Sequence of chain 2.B:
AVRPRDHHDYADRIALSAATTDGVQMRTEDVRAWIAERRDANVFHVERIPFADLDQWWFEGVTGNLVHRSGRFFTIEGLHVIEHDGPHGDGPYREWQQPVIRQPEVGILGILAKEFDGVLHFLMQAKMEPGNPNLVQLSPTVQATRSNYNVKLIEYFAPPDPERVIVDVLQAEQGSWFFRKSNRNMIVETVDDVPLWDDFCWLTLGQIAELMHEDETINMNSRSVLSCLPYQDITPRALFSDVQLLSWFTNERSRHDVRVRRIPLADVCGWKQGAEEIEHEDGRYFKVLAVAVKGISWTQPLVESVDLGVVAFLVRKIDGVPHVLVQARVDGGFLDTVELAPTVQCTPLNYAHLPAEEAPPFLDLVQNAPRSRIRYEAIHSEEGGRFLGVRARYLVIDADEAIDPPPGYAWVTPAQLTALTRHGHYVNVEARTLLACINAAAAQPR

Binding-site contacts:
Ligand atom O2 contacts residue ARG351 of chain 2.B at 3.6 Å.
Ligand atom O3P contacts residue TYR373 of chain 2.B at 3.7 Å.
Ligand atom O1P contacts residue SER193 of chain 2.B at 3.6 Å.
Ligand atom C41 contacts residue TRP106 of chain 2.B at 3.4 Å (hydrophobic).
Ligand atom O3' contacts residue ARG104 of chain 2.B at 2.9 Å (salt-bridge).
Ligand atom C21 contacts residue TYR302 of chain 2.B at 3.5 Å (hydrophobic).
Ligand atom C21 contacts residue TRP106 of chain 2.B at 3.4 Å (hydrophobic).
Ligand atom O1 contacts residue ARG351 of chain 2.B at 3.1 Å (salt-bridge).
Ligand atom N31 contacts residue TRP106 of chain 2.B at 3.4 Å.
Ligand atom O3P contacts residue ASN372 of chain 2.B at 2.9 Å (h-bond).
Ligand atom C5' contacts residue TYR373 of chain 2.B at 3.4 Å (hydrophobic).
Ligand atom C6 contacts residue CYS368 of chain 2.B at 3.5 Å (hydrophobic).
Ligand atom O1 contacts residue CYS368 of chain 2.B at 3.5 Å.
Ligand atom O3P contacts residue CYS368 of chain 2.B at 3.5 Å.
Ligand atom C3 contacts residue TRP194 of chain 2.B at 3.5 Å (hydrophobic).
Ligand atom O41 contacts residue TRP288 of chain 2.B at 3.0 Å (h-bond).
Ligand atom O4P contacts residue TYR373 of chain 2.B at 2.6 Å (h-bond).
Ligand atom O21 contacts residue TRP106 of chain 2.B at 3.4 Å.
Ligand atom O4 contacts residue TRP194 of chain 2.B at 3.6 Å.
Ligand atom O3P contacts residue THR369 of chain 2.B at 2.8 Å (h-bond).
Ligand atom C51 contacts residue TRP106 of chain 2.B at 3.6 Å (hydrophobic).
Ligand atom N11 contacts residue TYR302 of chain 2.B at 3.5 Å.
Ligand atom C5A contacts residue TYR302 of chain 2.B at 3.5 Å (hydrophobic).
Ligand atom C5A contacts residue GLN108 of chain 2.B at 3.7 Å.
Ligand atom O4' contacts residue TYR302 of chain 2.B at 3.2 Å.
Ligand atom O2 contacts residue GLN367 of chain 2.B at 3.0 Å (h-bond).
Ligand atom O4P contacts residue ARG351 of chain 2.B at 3.3 Å (salt-bridge).
Ligand atom O3 contacts residue SER193 of chain 2.B at 2.7 Å (h-bond).
Ligand atom O3 contacts residue TRP194 of chain 2.B at 3.3 Å.
Ligand atom C51 contacts residue TYR302 of chain 2.B at 3.5 Å (hydrophobic).
Ligand atom C2' contacts residue TRP106 of chain 2.B at 3.6 Å (hydrophobic).
Ligand atom O21 contacts residue TYR302 of chain 2.B at 3.5 Å (h-bond).
Ligand atom O5 contacts residue CYS368 of chain 2.B at 3.1 Å.
Ligand atom OPP contacts residue ASN372 of chain 2.B at 3.5 Å (h-bond).
Ligand atom C61 contacts residue TYR302 of chain 2.B at 3.5 Å (hydrophobic).
Ligand atom O41 contacts residue TYR302 of chain 2.B at 3.6 Å.
Ligand atom O5 contacts residue THR369 of chain 2.B at 3.6 Å.
Ligand atom O41 contacts residue GLN107 of chain 2.B at 3.4 Å (h-bond).
Ligand atom N31 contacts residue TYR302 of chain 2.B at 3.4 Å.
Ligand atom C41 contacts residue TYR302 of chain 2.B at 3.4 Å (hydrophobic).

The small molecule below binds the protein below.
Small molecule (SMILES): Cc1cn([C@H]2C[C@H](O)[C@@H](CO[P](=O)(O)O[P](=O)(O)O[C@H]3O[C@@H](C)[C@H](O)[C@@H](O)[C@H]3O)O2)c(=O)[nH]c1=O